The protein below binds the small molecule below.
Small molecule (SMILES): CC(=O)N[C@@H]1[C@@H](O)[C@H](O)[C@@H](CO)O[C@H]1O

Binding-site contacts:
Ligand atom N2 contacts residue ASN287 of chain 1.C at 2.6 Å (h-bond).
Ligand atom O5 contacts residue ASN287 of chain 1.C at 2.4 Å (h-bond).
Ligand atom C1 contacts residue ASN287 of chain 1.C at 1.4 Å.
Ligand atom C5 contacts residue ASN287 of chain 1.C at 3.6 Å.
Ligand atom C2 contacts residue ASN287 of chain 1.C at 2.0 Å.
Ligand atom O3 contacts residue ASN287 of chain 1.C at 4.3 Å.
Ligand atom C3 contacts residue ASN287 of chain 1.C at 3.4 Å.
Ligand atom C4 contacts residue ASN287 of chain 1.C at 3.9 Å.
Ligand atom C8 contacts residue GLU276 of chain 1.C at 4.0 Å.
Ligand atom O7 contacts residue ASN287 of chain 1.C at 3.5 Å (h-bond).
Ligand atom C7 contacts residue ASN287 of chain 1.C at 3.3 Å.

Sequence of chain 1.C:
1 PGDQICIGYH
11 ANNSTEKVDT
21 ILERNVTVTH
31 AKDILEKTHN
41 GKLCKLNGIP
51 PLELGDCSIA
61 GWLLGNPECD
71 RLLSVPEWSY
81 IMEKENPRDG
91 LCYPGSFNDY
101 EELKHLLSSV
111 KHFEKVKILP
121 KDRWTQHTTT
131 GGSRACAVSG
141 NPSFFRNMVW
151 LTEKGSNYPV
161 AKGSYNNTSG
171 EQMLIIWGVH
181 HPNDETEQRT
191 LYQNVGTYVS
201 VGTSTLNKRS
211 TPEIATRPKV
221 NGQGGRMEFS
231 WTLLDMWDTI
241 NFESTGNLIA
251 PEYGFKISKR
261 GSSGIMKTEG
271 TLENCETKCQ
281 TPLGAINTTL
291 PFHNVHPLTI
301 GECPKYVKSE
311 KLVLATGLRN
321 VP